Sequence of chain 2.A:
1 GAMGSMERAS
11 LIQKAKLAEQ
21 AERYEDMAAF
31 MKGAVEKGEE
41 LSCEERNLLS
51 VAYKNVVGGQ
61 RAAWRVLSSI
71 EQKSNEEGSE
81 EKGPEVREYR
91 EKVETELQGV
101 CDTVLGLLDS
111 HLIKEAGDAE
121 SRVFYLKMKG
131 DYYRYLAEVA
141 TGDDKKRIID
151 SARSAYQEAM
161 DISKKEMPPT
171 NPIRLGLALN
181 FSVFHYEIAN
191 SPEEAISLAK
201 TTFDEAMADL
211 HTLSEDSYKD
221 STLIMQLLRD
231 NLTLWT

Sequence of chain 2.B:
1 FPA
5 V

The small molecule below binds the protein below.
Small molecule (SMILES): CC(C)(Oc1ccc(Cl)cc1)C(=O)N1CCC(CNC(=O)CCl)CC1

Binding-site contacts:
Ligand atom C3 contacts residue ASP220 of chain 2.A at 4.4 Å.
Ligand atom C5 contacts residue GLY176 of chain 2.A at 4.4 Å.
Ligand atom C6 contacts residue PRO172 of chain 2.A at 3.5 Å (hydrophobic).
Ligand atom C1 contacts residue LEU223 of chain 2.A at 4.3 Å (hydrophobic).
Ligand atom N2 contacts residue CYS43 of chain 2.A at 3.7 Å.
Ligand atom C16 contacts residue CYS43 of chain 2.A at 1.8 Å (hydrophobic).
Ligand atom C7 contacts residue VAL5 of chain 2.B at 4.0 Å (hydrophobic).
Ligand atom C2 contacts residue ILE224 of chain 2.A at 4.4 Å (hydrophobic).
Ligand atom C3 contacts residue LEU223 of chain 2.A at 4.0 Å (hydrophobic).
Ligand atom C6 contacts residue VAL5 of chain 2.B at 3.8 Å (hydrophobic).
Ligand atom C15 contacts residue ASN47 of chain 2.A at 3.8 Å.
Ligand atom C4 contacts residue VAL5 of chain 2.B at 4.2 Å (hydrophobic).
Ligand atom C5 contacts residue VAL5 of chain 2.B at 3.9 Å (hydrophobic).
Ligand atom N2 contacts residue ILE173 of chain 2.A at 4.2 Å.
Ligand atom C14 contacts residue PHE124 of chain 2.A at 4.3 Å (hydrophobic).
Ligand atom N2 contacts residue PHE124 of chain 2.A at 4.0 Å.
Ligand atom C17 contacts residue PRO172 of chain 2.A at 3.7 Å (hydrophobic).
Ligand atom C16 contacts residue ARG46 of chain 2.A at 3.8 Å.
Ligand atom CL1 contacts residue LYS127 of chain 2.A at 3.6 Å.
Ligand atom C12 contacts residue ASN47 of chain 2.A at 3.4 Å.
Ligand atom CL1 contacts residue PHE124 of chain 2.A at 4.0 Å.
Ligand atom C14 contacts residue ILE173 of chain 2.A at 3.7 Å (hydrophobic).
Ligand atom C15 contacts residue ILE173 of chain 2.A at 3.9 Å (hydrophobic).
Ligand atom C4 contacts residue ILE224 of chain 2.A at 4.0 Å (hydrophobic).
Ligand atom C15 contacts residue CYS43 of chain 2.A at 2.7 Å (hydrophobic).
Ligand atom C5 contacts residue ILE224 of chain 2.A at 3.5 Å (hydrophobic).
Ligand atom C13 contacts residue ASN47 of chain 2.A at 4.0 Å.
Ligand atom O3 contacts residue ILE173 of chain 2.A at 3.6 Å.
Ligand atom C14 contacts residue ASN47 of chain 2.A at 3.7 Å.
Ligand atom C8 contacts residue VAL5 of chain 2.B at 3.8 Å (hydrophobic).
Ligand atom C18 contacts residue PRO172 of chain 2.A at 4.0 Å (hydrophobic).
Ligand atom O3 contacts residue CYS43 of chain 2.A at 3.1 Å (h-bond).
Ligand atom C5 contacts residue PRO172 of chain 2.A at 3.3 Å (hydrophobic).
Ligand atom C3 contacts residue ILE224 of chain 2.A at 4.2 Å (hydrophobic).
Ligand atom N2 contacts residue ASN47 of chain 2.A at 2.9 Å (h-bond).
Ligand atom C6 contacts residue GLY176 of chain 2.A at 4.2 Å.
Ligand atom C16 contacts residue ASN47 of chain 2.A at 3.8 Å.
Ligand atom C6 contacts residue ILE173 of chain 2.A at 4.2 Å (hydrophobic).
Ligand atom O1 contacts residue ILE224 of chain 2.A at 3.3 Å.
Ligand atom C9 contacts residue VAL5 of chain 2.B at 4.3 Å (hydrophobic).